Binding-site contacts:
Ligand atom C8 contacts residue LEU41 of chain 2.V at 4.1 Å (hydrophobic).
Ligand atom C7 contacts residue SER70 of chain 2.BA at 3.8 Å.
Ligand atom C3 contacts residue WFP1 of chain 2.XA at 3.9 Å.
Ligand atom C5 contacts residue LEU41 of chain 2.V at 4.2 Å (hydrophobic).
Ligand atom C1 contacts residue MP86 of chain 2.XA at 4.1 Å.
Ligand atom C8 contacts residue ARG40 of chain 2.V at 3.5 Å.
Ligand atom C3 contacts residue LEU66 of chain 2.BA at 4.0 Å (hydrophobic).
Ligand atom C2 contacts residue ILE46 of chain 2.V at 4.1 Å (hydrophobic).
Ligand atom C6 contacts residue LEU41 of chain 2.V at 3.7 Å (hydrophobic).
Ligand atom O1 contacts residue ALO2 of chain 2.XA at 2.6 Å (h-bond).
Ligand atom C4 contacts residue ILE46 of chain 2.V at 4.0 Å (hydrophobic).
Ligand atom C7 contacts residue LEU66 of chain 2.BA at 4.0 Å (hydrophobic).
Ligand atom C2 contacts residue ALO2 of chain 2.XA at 4.3 Å.
Ligand atom C7 contacts residue ARG40 of chain 2.V at 4.4 Å.
Ligand atom O1 contacts residue LEU66 of chain 2.BA at 4.2 Å.
Ligand atom C2 contacts residue LEU66 of chain 2.BA at 4.1 Å (hydrophobic).
Ligand atom C1 contacts residue WFP1 of chain 2.XA at 1.5 Å.
Ligand atom C4 contacts residue LEU66 of chain 2.BA at 4.2 Å (hydrophobic).
Ligand atom C8 contacts residue PHE67 of chain 2.BA at 4.2 Å (hydrophobic).
Ligand atom C5 contacts residue LEU66 of chain 2.BA at 3.7 Å (hydrophobic).
Ligand atom O1 contacts residue GLU69 of chain 2.BA at 4.0 Å.
Ligand atom C5 contacts residue SER70 of chain 2.BA at 4.0 Å.
Ligand atom C1 contacts residue LEU66 of chain 2.BA at 4.0 Å (hydrophobic).
Ligand atom C8 contacts residue SER70 of chain 2.BA at 4.3 Å.
Ligand atom C2 contacts residue WFP1 of chain 2.XA at 2.6 Å.
Ligand atom C7 contacts residue LEU41 of chain 2.V at 3.9 Å (hydrophobic).
Ligand atom C2 contacts residue MP86 of chain 2.XA at 3.8 Å.
Ligand atom C4 contacts residue LEU41 of chain 2.V at 4.0 Å (hydrophobic).
Ligand atom C2 contacts residue TYR80 of chain 2.V at 3.8 Å (hydrophobic).
Ligand atom C1 contacts residue ALO2 of chain 2.XA at 3.0 Å.
Ligand atom C6 contacts residue GLU44 of chain 2.V at 3.9 Å.
Ligand atom C1 contacts residue TYR80 of chain 2.V at 3.9 Å (hydrophobic).
Ligand atom C6 contacts residue SER70 of chain 2.BA at 4.3 Å.
Ligand atom O1 contacts residue WFP1 of chain 2.XA at 2.4 Å (h-bond).
Ligand atom C7 contacts residue PHE67 of chain 2.BA at 3.8 Å (hydrophobic).

A protein and the small-molecule ligand that binds it are described below.
Small molecule (SMILES): CCCCCCCC(=O)O

Sequence of chain 2.XA:
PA

Sequence of chain 2.V:
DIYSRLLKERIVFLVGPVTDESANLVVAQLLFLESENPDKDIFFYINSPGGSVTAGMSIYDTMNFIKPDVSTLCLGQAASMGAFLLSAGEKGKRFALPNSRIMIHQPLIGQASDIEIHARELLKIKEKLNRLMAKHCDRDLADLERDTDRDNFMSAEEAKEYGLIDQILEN

Sequence of chain 2.BA:
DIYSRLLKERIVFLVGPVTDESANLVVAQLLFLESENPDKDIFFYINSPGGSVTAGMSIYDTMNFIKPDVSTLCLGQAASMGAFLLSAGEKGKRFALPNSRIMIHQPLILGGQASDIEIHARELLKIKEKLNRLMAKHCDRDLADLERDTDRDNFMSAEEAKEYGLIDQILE